Sequence of chain 2.B:
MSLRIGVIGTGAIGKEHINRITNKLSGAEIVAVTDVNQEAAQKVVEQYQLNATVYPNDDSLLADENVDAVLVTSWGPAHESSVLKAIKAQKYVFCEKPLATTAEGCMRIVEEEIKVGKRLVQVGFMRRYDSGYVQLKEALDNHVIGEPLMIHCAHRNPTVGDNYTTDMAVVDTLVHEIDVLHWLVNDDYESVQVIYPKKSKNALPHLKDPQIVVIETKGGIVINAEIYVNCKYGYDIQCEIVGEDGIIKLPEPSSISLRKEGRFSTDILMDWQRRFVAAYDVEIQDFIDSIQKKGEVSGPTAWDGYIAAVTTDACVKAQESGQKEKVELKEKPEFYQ

This small molecule binds to this protein.
Small molecule (SMILES): O=C1[C@@H](O)[C@H](O)C(O)[C@H](O)[C@H]1O

Binding-site contacts:
Ligand atom O5 contacts residue NAI1 of chain 2.E at 4.2 Å.
Ligand atom C6 contacts residue THR173 of chain 2.B at 4.3 Å.
Ligand atom O3 contacts residue HIS176 of chain 2.B at 2.7 Å.
Ligand atom C2 contacts residue LYS97 of chain 2.B at 4.3 Å.
Ligand atom O5 contacts residue TRP272 of chain 2.B at 3.8 Å.
Ligand atom O4 contacts residue ARG127 of chain 2.B at 4.2 Å.
Ligand atom C5 contacts residue TYR235 of chain 2.B at 4.1 Å (hydrophobic).
Ligand atom C5 contacts residue TRP272 of chain 2.B at 4.0 Å (hydrophobic).
Ligand atom C4 contacts residue HIS155 of chain 2.B at 3.2 Å.
Ligand atom C6 contacts residue NAI1 of chain 2.E at 3.0 Å.
Ligand atom O4 contacts residue TYR235 of chain 2.B at 2.4 Å (h-bond).
Ligand atom O3 contacts residue TYR235 of chain 2.B at 4.0 Å.
Ligand atom C5 contacts residue NAI1 of chain 2.E at 3.4 Å.
Ligand atom C3 contacts residue HIS176 of chain 2.B at 3.4 Å.
Ligand atom O1 contacts residue NAI1 of chain 2.E at 3.7 Å.
Ligand atom O2 contacts residue LYS97 of chain 2.B at 3.4 Å.
Ligand atom C2 contacts residue ASP172 of chain 2.B at 3.8 Å.
Ligand atom C2 contacts residue HIS176 of chain 2.B at 3.0 Å.
Ligand atom O2 contacts residue THR173 of chain 2.B at 4.2 Å.
Ligand atom O2 contacts residue ASP172 of chain 2.B at 3.0 Å (salt-bridge).
Ligand atom O5 contacts residue ASN157 of chain 2.B at 3.1 Å (h-bond).
Ligand atom O5 contacts residue HIS155 of chain 2.B at 4.2 Å.
Ligand atom O1 contacts residue LYS97 of chain 2.B at 3.9 Å.
Ligand atom C3 contacts residue HIS155 of chain 2.B at 4.1 Å.
Ligand atom O4 contacts residue HIS155 of chain 2.B at 2.8 Å (h-bond).
Ligand atom O1 contacts residue ASP172 of chain 2.B at 2.9 Å (salt-bridge).
Ligand atom C2 contacts residue NAI1 of chain 2.E at 3.7 Å.
Ligand atom C3 contacts residue TYR235 of chain 2.B at 4.2 Å (hydrophobic).
Ligand atom C5 contacts residue HIS155 of chain 2.B at 4.2 Å.
Ligand atom O3 contacts residue HIS155 of chain 2.B at 3.6 Å.
Ligand atom O3 contacts residue ARG127 of chain 2.B at 3.6 Å (salt-bridge).
Ligand atom O2 contacts residue NAI1 of chain 2.E at 4.2 Å.
Ligand atom O2 contacts residue HIS176 of chain 2.B at 2.1 Å (h-bond).
Ligand atom O6 contacts residue NAI1 of chain 2.E at 2.4 Å (h-bond).
Ligand atom C4 contacts residue TYR235 of chain 2.B at 3.7 Å (hydrophobic).
Ligand atom O5 contacts residue TYR235 of chain 2.B at 3.4 Å.
Ligand atom C1 contacts residue NAI1 of chain 2.E at 3.0 Å.
Ligand atom C1 contacts residue ASP172 of chain 2.B at 3.9 Å.
Ligand atom O4 contacts residue TRP272 of chain 2.B at 4.3 Å.
Ligand atom O1 contacts residue THR173 of chain 2.B at 4.2 Å.